This protein binds this small molecule.
Small molecule (SMILES): CC(=O)N[C@@H]1[C@@H](O)[C@H](O)[C@@H](CO)O[C@H]1O

Sequence of chain 1.A:
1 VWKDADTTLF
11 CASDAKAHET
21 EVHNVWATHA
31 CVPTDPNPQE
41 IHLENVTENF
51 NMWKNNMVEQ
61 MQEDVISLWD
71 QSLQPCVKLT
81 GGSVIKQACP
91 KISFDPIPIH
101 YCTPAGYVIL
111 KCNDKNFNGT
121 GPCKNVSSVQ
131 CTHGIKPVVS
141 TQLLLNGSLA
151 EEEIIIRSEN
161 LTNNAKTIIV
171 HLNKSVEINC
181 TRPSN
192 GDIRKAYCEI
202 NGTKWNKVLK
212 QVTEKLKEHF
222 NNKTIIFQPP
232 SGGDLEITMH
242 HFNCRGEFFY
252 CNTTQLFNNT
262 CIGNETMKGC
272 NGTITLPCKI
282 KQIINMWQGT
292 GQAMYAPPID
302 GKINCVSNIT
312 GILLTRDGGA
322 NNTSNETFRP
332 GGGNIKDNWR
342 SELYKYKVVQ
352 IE

Binding-site contacts:
Ligand atom O7 contacts residue GLU152 of chain 1.A at 3.7 Å.
Ligand atom O5 contacts residue ILE154 of chain 1.A at 3.2 Å (h-bond).
Ligand atom C5 contacts residue GLU153 of chain 1.A at 4.4 Å.
Ligand atom C1 contacts residue ASN173 of chain 1.A at 1.4 Å.
Ligand atom N2 contacts residue GLU152 of chain 1.A at 4.5 Å.
Ligand atom O5 contacts residue GLU152 of chain 1.A at 3.9 Å.
Ligand atom C1 contacts residue GLU153 of chain 1.A at 4.2 Å.
Ligand atom O6 contacts residue ILE154 of chain 1.A at 3.1 Å (h-bond).
Ligand atom C4 contacts residue ASN173 of chain 1.A at 4.1 Å.
Ligand atom C3 contacts residue ASN173 of chain 1.A at 3.6 Å.
Ligand atom C7 contacts residue GLU152 of chain 1.A at 4.3 Å.
Ligand atom C6 contacts residue GLU153 of chain 1.A at 4.0 Å.
Ligand atom C1 contacts residue ILE154 of chain 1.A at 4.0 Å (hydrophobic).
Ligand atom O4 contacts residue GLN212 of chain 1.A at 4.2 Å.
Ligand atom C3 contacts residue GLN212 of chain 1.A at 3.9 Å.
Ligand atom C4 contacts residue GLN212 of chain 1.A at 4.5 Å.
Ligand atom N2 contacts residue ASN173 of chain 1.A at 2.7 Å (h-bond).
Ligand atom O6 contacts residue GLU153 of chain 1.A at 3.9 Å.
Ligand atom C5 contacts residue ASN173 of chain 1.A at 3.7 Å.
Ligand atom C5 contacts residue ILE154 of chain 1.A at 4.2 Å (hydrophobic).
Ligand atom C1 contacts residue GLN212 of chain 1.A at 4.2 Å.
Ligand atom O5 contacts residue GLU153 of chain 1.A at 3.4 Å.
Ligand atom C6 contacts residue LYS216 of chain 1.A at 4.3 Å.
Ligand atom O6 contacts residue LYS216 of chain 1.A at 3.4 Å.
Ligand atom C6 contacts residue ILE154 of chain 1.A at 3.9 Å (hydrophobic).
Ligand atom C8 contacts residue ASN173 of chain 1.A at 4.3 Å.
Ligand atom C7 contacts residue ASN173 of chain 1.A at 3.2 Å.
Ligand atom O5 contacts residue ASN173 of chain 1.A at 2.4 Å (h-bond).
Ligand atom C2 contacts residue ASN173 of chain 1.A at 2.2 Å.
Ligand atom C2 contacts residue GLU152 of chain 1.A at 3.9 Å.
Ligand atom O7 contacts residue ASN173 of chain 1.A at 3.4 Å (h-bond).
Ligand atom C5 contacts residue GLN212 of chain 1.A at 4.4 Å.
Ligand atom C1 contacts residue GLU152 of chain 1.A at 3.7 Å.